A protein and the small-molecule ligand that binds it are described below.
Small molecule (SMILES): Cc1cc(CCCOc2c(C)cc(-c3noc(C(F)(F)F)n3)cc2C)on1

Sequence of chain 24.A:
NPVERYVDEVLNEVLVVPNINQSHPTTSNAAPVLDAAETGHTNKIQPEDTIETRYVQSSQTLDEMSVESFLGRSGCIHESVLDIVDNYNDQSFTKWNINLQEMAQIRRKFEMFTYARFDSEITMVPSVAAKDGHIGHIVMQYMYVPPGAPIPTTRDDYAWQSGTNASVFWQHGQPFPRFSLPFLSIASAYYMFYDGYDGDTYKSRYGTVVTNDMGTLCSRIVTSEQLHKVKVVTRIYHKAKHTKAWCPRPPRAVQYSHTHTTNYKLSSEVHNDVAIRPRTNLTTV

Binding-site contacts:
Ligand atom CM4 contacts residue PHE179 of chain 24.A at 3.5 Å (hydrophobic).
Ligand atom O1 contacts residue MET214 of chain 24.A at 3.5 Å (h-bond).
Ligand atom C3A contacts residue LEU217 of chain 24.A at 3.6 Å (hydrophobic).
Ligand atom C4B contacts residue ILE98 of chain 24.A at 3.8 Å (hydrophobic).
Ligand atom C6B contacts residue ILE98 of chain 24.A at 3.7 Å (hydrophobic).
Ligand atom F3 contacts residue VAL168 of chain 24.A at 3.0 Å.
Ligand atom N1A contacts residue MET124 of chain 24.A at 3.5 Å.
Ligand atom CM3 contacts residue ASN212 of chain 24.A at 3.4 Å.
Ligand atom N2 contacts residue MET214 of chain 24.A at 3.8 Å.
Ligand atom CM2 contacts residue ILE122 of chain 24.A at 3.8 Å (hydrophobic).
Ligand atom F1 contacts residue PHE179 of chain 24.A at 3.8 Å.
Ligand atom F3 contacts residue TYR142 of chain 24.A at 3.8 Å.
Ligand atom C5B contacts residue LEU181 of chain 24.A at 3.5 Å (hydrophobic).
Ligand atom O1B contacts residue ILE98 of chain 24.A at 3.3 Å.
Ligand atom F1 contacts residue TYR144 of chain 24.A at 3.3 Å.
Ligand atom N1A contacts residue LEU217 of chain 24.A at 3.3 Å.
Ligand atom C4 contacts residue TYR190 of chain 24.A at 3.6 Å (hydrophobic).
Ligand atom CM2 contacts residue ILE77 of chain 24.A at 3.1 Å (hydrophobic).
Ligand atom C4 contacts residue LEU100 of chain 24.A at 3.7 Å (hydrophobic).
Ligand atom C2B contacts residue ILE98 of chain 24.A at 3.7 Å (hydrophobic).
Ligand atom C1B contacts residue ILE98 of chain 24.A at 3.4 Å (hydrophobic).
Ligand atom N1A contacts residue PHE179 of chain 24.A at 3.6 Å.
Ligand atom C6B contacts residue LEU181 of chain 24.A at 3.3 Å (hydrophobic).
Ligand atom C2A contacts residue PHE179 of chain 24.A at 3.6 Å (hydrophobic).
Ligand atom O1A contacts residue LEU217 of chain 24.A at 3.0 Å.
Ligand atom CM4 contacts residue TYR144 of chain 24.A at 3.9 Å (hydrophobic).
Ligand atom O1A contacts residue PHE179 of chain 24.A at 3.3 Å.
Ligand atom F2 contacts residue TYR142 of chain 24.A at 2.8 Å.
Ligand atom F2 contacts residue MET143 of chain 24.A at 3.3 Å.
Ligand atom F2 contacts residue ALA166 of chain 24.A at 3.5 Å.
Ligand atom CM6 contacts residue LEU184 of chain 24.A at 3.4 Å (hydrophobic).
Ligand atom F2 contacts residue TYR144 of chain 24.A at 3.0 Å.
Ligand atom C5B contacts residue ILE98 of chain 24.A at 3.5 Å (hydrophobic).
Ligand atom F1 contacts residue ALA166 of chain 24.A at 3.6 Å.
Ligand atom N3A contacts residue TYR144 of chain 24.A at 3.5 Å.
Ligand atom F3 contacts residue PHE179 of chain 24.A at 3.0 Å.
Ligand atom O1A contacts residue MET124 of chain 24.A at 3.2 Å.
Ligand atom CM6 contacts residue LEU181 of chain 24.A at 3.5 Å (hydrophobic).
Ligand atom C3A contacts residue PHE179 of chain 24.A at 3.1 Å (hydrophobic).
Ligand atom N3A contacts residue PHE179 of chain 24.A at 3.4 Å.